Sequence of chain 2.A:
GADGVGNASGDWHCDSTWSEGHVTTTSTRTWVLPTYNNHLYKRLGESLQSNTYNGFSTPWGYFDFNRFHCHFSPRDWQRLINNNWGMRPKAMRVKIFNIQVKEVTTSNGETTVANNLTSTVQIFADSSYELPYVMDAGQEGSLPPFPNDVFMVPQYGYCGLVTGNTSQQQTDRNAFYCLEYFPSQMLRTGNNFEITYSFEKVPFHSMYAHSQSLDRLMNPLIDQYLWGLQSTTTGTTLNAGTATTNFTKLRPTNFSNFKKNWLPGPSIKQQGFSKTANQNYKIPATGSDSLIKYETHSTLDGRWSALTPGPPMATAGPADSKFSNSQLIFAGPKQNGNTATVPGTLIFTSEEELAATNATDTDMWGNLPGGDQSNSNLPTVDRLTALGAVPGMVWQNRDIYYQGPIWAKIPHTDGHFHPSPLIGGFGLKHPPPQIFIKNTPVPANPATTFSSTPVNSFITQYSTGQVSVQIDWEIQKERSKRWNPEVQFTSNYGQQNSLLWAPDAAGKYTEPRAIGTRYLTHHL

A protein and the small-molecule ligand that binds it are described below.
Small molecule (SMILES): Nc1ncnc2c1ncn2[C@H]1C[C@H](O)[C@@H](COP(=O)(O)O)O1

Binding-site contacts:
Ligand atom O1P contacts residue HIS416 of chain 2.A at 4.2 Å.
Ligand atom N6 contacts residue PRO419 of chain 2.A at 3.4 Å (h-bond).
Ligand atom C6 contacts residue VAL202 of chain 2.A at 3.9 Å (hydrophobic).
Ligand atom N6 contacts residue GLY425 of chain 2.A at 4.1 Å.
Ligand atom O4' contacts residue HIS418 of chain 2.A at 4.1 Å.
Ligand atom N9 contacts residue PRO203 of chain 2.A at 4.2 Å.
Ligand atom O2P contacts residue HIS416 of chain 2.A at 2.8 Å (h-bond).
Ligand atom N9 contacts residue HIS418 of chain 2.A at 4.3 Å.
Ligand atom C4 contacts residue PRO419 of chain 2.A at 4.2 Å (hydrophobic).
Ligand atom C1' contacts residue HIS418 of chain 2.A at 4.1 Å.
Ligand atom N3 contacts residue PRO419 of chain 2.A at 4.3 Å.
Ligand atom N7 contacts residue HIS418 of chain 2.A at 4.4 Å.
Ligand atom N7 contacts residue PRO419 of chain 2.A at 4.3 Å.
Ligand atom C4 contacts residue PRO203 of chain 2.A at 4.2 Å (hydrophobic).
Ligand atom O4' contacts residue PRO419 of chain 2.A at 4.3 Å.
Ligand atom N1 contacts residue VAL202 of chain 2.A at 3.7 Å.
Ligand atom C6 contacts residue GLY427 of chain 2.A at 3.7 Å.
Ligand atom C2 contacts residue PRO419 of chain 2.A at 4.0 Å (hydrophobic).
Ligand atom N6 contacts residue VAL202 of chain 2.A at 4.0 Å.
Ligand atom C5 contacts residue PRO203 of chain 2.A at 4.3 Å (hydrophobic).
Ligand atom N7 contacts residue SER420 of chain 2.A at 3.9 Å.
Ligand atom C5 contacts residue PRO419 of chain 2.A at 3.7 Å (hydrophobic).
Ligand atom C6 contacts residue PRO203 of chain 2.A at 4.4 Å (hydrophobic).
Ligand atom N6 contacts residue SER420 of chain 2.A at 4.0 Å.
Ligand atom P contacts residue HIS416 of chain 2.A at 4.0 Å.
Ligand atom C2 contacts residue GLY427 of chain 2.A at 3.4 Å.
Ligand atom C2' contacts residue PRO203 of chain 2.A at 4.0 Å (hydrophobic).
Ligand atom C6 contacts residue PRO419 of chain 2.A at 3.2 Å (hydrophobic).
Ligand atom C2 contacts residue VAL202 of chain 2.A at 4.3 Å (hydrophobic).
Ligand atom O2P contacts residue PRO419 of chain 2.A at 4.2 Å.
Ligand atom C8 contacts residue HIS418 of chain 2.A at 3.7 Å.
Ligand atom N1 contacts residue PRO419 of chain 2.A at 3.5 Å (h-bond).
Ligand atom N3 contacts residue PRO203 of chain 2.A at 4.4 Å.
Ligand atom N6 contacts residue GLY427 of chain 2.A at 2.8 Å (h-bond).
Ligand atom O5' contacts residue PRO419 of chain 2.A at 3.9 Å.
Ligand atom N6 contacts residue PHE426 of chain 2.A at 3.8 Å.
Ligand atom C8 contacts residue PRO203 of chain 2.A at 4.4 Å (hydrophobic).
Ligand atom N1 contacts residue GLY427 of chain 2.A at 2.7 Å (h-bond).
Ligand atom C5 contacts residue SER420 of chain 2.A at 4.3 Å.
Ligand atom C6 contacts residue SER420 of chain 2.A at 4.3 Å.